Binding-site contacts:
Ligand atom O9 contacts residue HIS174 of chain 1.A at 3.6 Å (h-bond).
Ligand atom O1B contacts residue THR126 of chain 1.A at 2.7 Å (h-bond).
Ligand atom C1 contacts residue THR126 of chain 1.A at 3.5 Å.
Ligand atom O1B contacts residue SER127 of chain 1.A at 3.7 Å.
Ligand atom O4 contacts residue GLY216 of chain 1.A at 3.3 Å (h-bond).
Ligand atom O10 contacts residue LEU185 of chain 1.A at 3.0 Å.
Ligand atom C9 contacts residue HIS174 of chain 1.A at 3.5 Å.
Ligand atom C11 contacts residue LEU144 of chain 1.A at 3.7 Å (hydrophobic).
Ligand atom O8 contacts residue TYR88 of chain 1.A at 3.3 Å.
Ligand atom C11 contacts residue GLY124 of chain 1.A at 3.6 Å.
Ligand atom O9 contacts residue GLU181 of chain 1.A at 2.8 Å (salt-bridge).
Ligand atom N2 contacts residue GLU181 of chain 1.A at 3.2 Å (salt-bridge).
Ligand atom C10 contacts residue ALA125 of chain 1.A at 3.9 Å (hydrophobic).
Ligand atom C1 contacts residue SER127 of chain 1.A at 3.7 Å.
Ligand atom C8 contacts residue LEU185 of chain 1.A at 3.4 Å (hydrophobic).
Ligand atom O9 contacts residue VAL177 of chain 1.A at 3.7 Å.
Ligand atom C11 contacts residue ALA125 of chain 1.A at 3.9 Å (hydrophobic).
Ligand atom C9 contacts residue GLU181 of chain 1.A at 3.5 Å.
Ligand atom O1A contacts residue SER127 of chain 1.A at 2.9 Å (h-bond).
Ligand atom C10 contacts residue TRP142 of chain 1.A at 3.9 Å (hydrophobic).
Ligand atom N5 contacts residue TRP142 of chain 1.A at 3.8 Å.
Ligand atom O1A contacts residue THR126 of chain 1.A at 3.5 Å.
Ligand atom C1 contacts residue GLN217 of chain 1.A at 3.8 Å.
Ligand atom C8 contacts residue LYS184 of chain 1.A at 3.7 Å.
Ligand atom O4 contacts residue ALA125 of chain 1.A at 3.6 Å.
Ligand atom O9 contacts residue TYR88 of chain 1.A at 3.2 Å (h-bond).
Ligand atom O8 contacts residue GLN217 of chain 1.A at 3.0 Å (h-bond).
Ligand atom C8 contacts residue GLU181 of chain 1.A at 3.5 Å.
Ligand atom N5 contacts residue ALA125 of chain 1.A at 2.9 Å (h-bond).
Ligand atom C11 contacts residue TRP142 of chain 1.A at 3.5 Å (hydrophobic).
Ligand atom C2 contacts residue GLU181 of chain 1.A at 3.8 Å.
Ligand atom O4 contacts residue GLN217 of chain 1.A at 3.9 Å.
Ligand atom O7 contacts residue LYS184 of chain 1.A at 3.5 Å (salt-bridge).
Ligand atom C5 contacts residue ALA125 of chain 1.A at 3.6 Å (hydrophobic).
Ligand atom C9 contacts residue TYR88 of chain 1.A at 3.5 Å (hydrophobic).
Ligand atom C4 contacts residue ALA125 of chain 1.A at 3.4 Å (hydrophobic).
Ligand atom C7 contacts residue LYS184 of chain 1.A at 3.7 Å.
Ligand atom C3 contacts residue GLU181 of chain 1.A at 3.6 Å.
Ligand atom O1 contacts residue LYS184 of chain 1.A at 3.9 Å.
Ligand atom O1B contacts residue GLN217 of chain 1.A at 2.9 Å (h-bond).

This protein binds this small molecule.
Small molecule (SMILES): CC(=O)N[C@@H]1[C@@H](O)[C@H](O[C@@H]2O[C@H](CO[C@]3(C(=O)O)C[C@H](O)[C@@H](NC(C)=O)[C@H]([C@H](O)[C@H](O)CO)O3)[C@H](O)[C@H](O)[C@H]2O)[C@@H](CO)O[C@H]1O

Sequence of chain 1.A:
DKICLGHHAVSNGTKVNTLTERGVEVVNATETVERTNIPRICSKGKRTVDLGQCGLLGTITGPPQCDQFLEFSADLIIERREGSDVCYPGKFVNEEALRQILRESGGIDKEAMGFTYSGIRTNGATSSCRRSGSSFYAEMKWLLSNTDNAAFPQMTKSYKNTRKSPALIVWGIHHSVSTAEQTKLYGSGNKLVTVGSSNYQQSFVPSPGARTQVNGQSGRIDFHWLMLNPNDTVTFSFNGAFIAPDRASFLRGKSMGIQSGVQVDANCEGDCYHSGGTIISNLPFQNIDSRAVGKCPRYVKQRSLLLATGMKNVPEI